Sequence of chain 3.C:
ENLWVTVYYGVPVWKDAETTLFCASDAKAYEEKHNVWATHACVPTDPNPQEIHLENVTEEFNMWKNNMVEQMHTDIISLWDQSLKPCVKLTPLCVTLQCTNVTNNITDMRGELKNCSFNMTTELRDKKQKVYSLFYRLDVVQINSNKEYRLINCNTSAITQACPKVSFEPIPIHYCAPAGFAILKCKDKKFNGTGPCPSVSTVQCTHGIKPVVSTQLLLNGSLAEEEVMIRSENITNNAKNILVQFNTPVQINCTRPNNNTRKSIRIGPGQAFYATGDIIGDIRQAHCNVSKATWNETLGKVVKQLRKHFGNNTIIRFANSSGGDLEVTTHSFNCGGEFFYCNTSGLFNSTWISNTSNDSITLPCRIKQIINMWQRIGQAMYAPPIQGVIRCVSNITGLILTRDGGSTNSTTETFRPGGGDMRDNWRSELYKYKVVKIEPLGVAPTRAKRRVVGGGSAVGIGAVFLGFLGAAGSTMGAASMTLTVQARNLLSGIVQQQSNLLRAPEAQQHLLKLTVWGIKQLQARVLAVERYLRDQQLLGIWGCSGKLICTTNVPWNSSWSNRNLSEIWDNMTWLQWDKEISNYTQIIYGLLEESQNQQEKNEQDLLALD

The small molecule below binds the protein below.
Small molecule (SMILES): CC(=O)N[C@@H]1[C@@H](O)[C@H](O)[C@@H](CO)O[C@H]1O

Binding-site contacts:
Ligand atom C3 contacts residue ASN158 of chain 3.C at 3.8 Å.
Ligand atom C1 contacts residue ASN158 of chain 3.C at 1.5 Å.
Ligand atom O7 contacts residue GLN100 of chain 3.C at 3.3 Å (h-bond).
Ligand atom C8 contacts residue ASN158 of chain 3.C at 4.0 Å.
Ligand atom N2 contacts residue ASN158 of chain 3.C at 2.9 Å (h-bond).
Ligand atom C4 contacts residue ASN158 of chain 3.C at 4.2 Å.
Ligand atom O3 contacts residue SER120 of chain 3.C at 4.4 Å.
Ligand atom O7 contacts residue NAG1 of chain 3.G at 3.3 Å (h-bond).
Ligand atom O7 contacts residue LYS133 of chain 3.C at 4.3 Å.
Ligand atom O3 contacts residue NAG1 of chain 3.F at 3.8 Å.
Ligand atom C5 contacts residue ASN158 of chain 3.C at 3.7 Å.
Ligand atom N2 contacts residue GLN100 of chain 3.C at 3.9 Å.
Ligand atom C7 contacts residue GLN100 of chain 3.C at 3.5 Å.
Ligand atom O6 contacts residue SER157 of chain 3.C at 4.3 Å.
Ligand atom C7 contacts residue NAG1 of chain 3.G at 4.4 Å.
Ligand atom C8 contacts residue GLN100 of chain 3.C at 4.2 Å.
Ligand atom O5 contacts residue ASN158 of chain 3.C at 2.4 Å (h-bond).
Ligand atom C2 contacts residue ASN158 of chain 3.C at 2.5 Å.
Ligand atom C7 contacts residue ASN158 of chain 3.C at 3.7 Å.
Ligand atom O6 contacts residue THR102 of chain 3.C at 3.9 Å.
Ligand atom O5 contacts residue THR102 of chain 3.C at 4.1 Å.